Binding-site contacts:
Ligand atom C8 contacts residue LYS181 of chain 56.K at 4.3 Å.
Ligand atom O7 contacts residue ASN259 of chain 56.L at 2.9 Å (h-bond).
Ligand atom N2 contacts residue ASN259 of chain 56.L at 2.9 Å (h-bond).
Ligand atom O7 contacts residue THR116 of chain 56.K at 3.9 Å.
Ligand atom C8 contacts residue ASN259 of chain 56.L at 4.4 Å.
Ligand atom C3 contacts residue ASN259 of chain 56.L at 3.8 Å.
Ligand atom C2 contacts residue ASN259 of chain 56.L at 2.4 Å.
Ligand atom O5 contacts residue ASN259 of chain 56.L at 2.3 Å (h-bond).
Ligand atom O6 contacts residue ASN259 of chain 56.L at 4.2 Å.
Ligand atom C7 contacts residue ASN259 of chain 56.L at 3.1 Å.
Ligand atom C4 contacts residue ASN259 of chain 56.L at 4.2 Å.
Ligand atom C5 contacts residue ASN259 of chain 56.L at 3.7 Å.
Ligand atom C1 contacts residue ASN259 of chain 56.L at 1.4 Å.
Ligand atom O7 contacts residue LYS181 of chain 56.K at 4.3 Å.

Sequence of chain 56.L:
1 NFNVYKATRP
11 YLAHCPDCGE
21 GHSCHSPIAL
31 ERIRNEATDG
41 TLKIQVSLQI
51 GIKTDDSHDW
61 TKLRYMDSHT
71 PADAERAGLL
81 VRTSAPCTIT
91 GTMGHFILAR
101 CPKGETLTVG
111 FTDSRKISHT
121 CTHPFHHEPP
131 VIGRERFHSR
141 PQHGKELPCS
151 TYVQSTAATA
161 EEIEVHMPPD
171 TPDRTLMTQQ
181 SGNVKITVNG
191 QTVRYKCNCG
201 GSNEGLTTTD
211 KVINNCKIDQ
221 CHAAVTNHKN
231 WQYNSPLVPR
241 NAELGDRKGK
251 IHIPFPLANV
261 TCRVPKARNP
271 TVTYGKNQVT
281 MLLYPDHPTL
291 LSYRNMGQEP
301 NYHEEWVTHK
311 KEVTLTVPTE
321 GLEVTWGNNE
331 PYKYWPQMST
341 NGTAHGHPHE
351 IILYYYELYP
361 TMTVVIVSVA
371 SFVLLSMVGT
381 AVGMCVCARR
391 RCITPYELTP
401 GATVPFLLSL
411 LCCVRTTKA

Sequence of chain 56.K:
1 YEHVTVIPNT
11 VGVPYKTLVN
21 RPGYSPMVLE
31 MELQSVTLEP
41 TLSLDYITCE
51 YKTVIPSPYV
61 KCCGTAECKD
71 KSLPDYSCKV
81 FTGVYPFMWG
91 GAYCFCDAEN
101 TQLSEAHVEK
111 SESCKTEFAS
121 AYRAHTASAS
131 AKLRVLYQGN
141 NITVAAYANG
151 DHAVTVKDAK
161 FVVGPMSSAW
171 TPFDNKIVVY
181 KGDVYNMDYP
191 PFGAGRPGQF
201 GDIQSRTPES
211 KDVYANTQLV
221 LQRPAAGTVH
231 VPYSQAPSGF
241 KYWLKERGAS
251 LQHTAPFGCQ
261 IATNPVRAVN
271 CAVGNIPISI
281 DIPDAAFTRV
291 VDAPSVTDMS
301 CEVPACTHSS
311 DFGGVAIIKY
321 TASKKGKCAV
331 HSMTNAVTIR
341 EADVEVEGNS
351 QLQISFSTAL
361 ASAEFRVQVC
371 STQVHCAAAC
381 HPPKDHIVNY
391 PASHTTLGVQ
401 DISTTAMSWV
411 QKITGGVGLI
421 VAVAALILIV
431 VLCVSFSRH

A small-molecule ligand and the protein it binds are described below.
Small molecule (SMILES): CC(=O)N[C@@H]1[C@@H](O)[C@H](O)[C@@H](CO)O[C@H]1O